This protein binds this small molecule.
Small molecule (SMILES): Cc1ccc(F)cc1Oc1c(C(=O)N2CCNCC2)c2ccnc(Cc3ccccc3)c2n1-c1ccccc1

Binding-site contacts:
Ligand atom C4 contacts residue THR85 of chain 3.B at 3.6 Å.
Ligand atom C52 contacts residue THR85 of chain 3.B at 3.8 Å.
Ligand atom F51 contacts residue ASP38 of chain 3.B at 3.2 Å.
Ligand atom C42 contacts residue TYR83 of chain 3.B at 3.7 Å (hydrophobic).
Ligand atom O37 contacts residue THR85 of chain 3.B at 3.7 Å.
Ligand atom N57 contacts residue ASP38 of chain 3.B at 2.8 Å (salt-bridge).
Ligand atom C3 contacts residue THR85 of chain 3.B at 3.8 Å.
Ligand atom O54 contacts residue SER84 of chain 3.B at 3.7 Å.
Ligand atom C40 contacts residue ASP38 of chain 3.B at 3.7 Å.
Ligand atom C58 contacts residue TYR83 of chain 3.B at 4.0 Å (hydrophobic).
Ligand atom O54 contacts residue THR85 of chain 3.B at 3.2 Å (h-bond).
Ligand atom C39 contacts residue GLY228 of chain 3.B at 3.7 Å.
Ligand atom C47 contacts residue PHE119 of chain 3.B at 3.8 Å (hydrophobic).
Ligand atom C16 contacts residue PRO118 of chain 3.B at 3.7 Å (hydrophobic).
Ligand atom C42 contacts residue VAL127 of chain 3.B at 3.6 Å (hydrophobic).
Ligand atom O54 contacts residue TYR83 of chain 3.B at 3.3 Å.
Ligand atom C6 contacts residue THR85 of chain 3.B at 4.0 Å.
Ligand atom C14 contacts residue GLN19 of chain 3.B at 3.9 Å.
Ligand atom N9 contacts residue THR85 of chain 3.B at 3.7 Å.
Ligand atom C56 contacts residue GLY228 of chain 3.B at 3.5 Å.
Ligand atom C17 contacts residue PRO118 of chain 3.B at 3.8 Å (hydrophobic).
Ligand atom C15 contacts residue GLN19 of chain 3.B at 4.0 Å.
Ligand atom C47 contacts residue TYR83 of chain 3.B at 3.7 Å (hydrophobic).
Ligand atom C31 contacts residue THR85 of chain 3.B at 3.6 Å.
Ligand atom C59 contacts residue SER84 of chain 3.B at 3.6 Å.
Ligand atom C5 contacts residue THR85 of chain 3.B at 3.7 Å.
Ligand atom C55 contacts residue ASP226 of chain 3.B at 3.6 Å.
Ligand atom F51 contacts residue VAL36 of chain 3.B at 3.4 Å.
Ligand atom C11 contacts residue THR85 of chain 3.B at 3.4 Å.
Ligand atom C23 contacts residue SER230 of chain 3.B at 3.9 Å.
Ligand atom C58 contacts residue ASP38 of chain 3.B at 3.1 Å.
Ligand atom C41 contacts residue VAL127 of chain 3.B at 3.4 Å (hydrophobic).
Ligand atom C56 contacts residue ALA229 of chain 3.B at 3.8 Å (hydrophobic).
Ligand atom C41 contacts residue ASP38 of chain 3.B at 3.5 Å.
Ligand atom F51 contacts residue GLY228 of chain 3.B at 3.3 Å.
Ligand atom C10 contacts residue THR85 of chain 3.B at 3.3 Å.
Ligand atom N57 contacts residue ASP226 of chain 3.B at 3.2 Å (salt-bridge).
Ligand atom C30 contacts residue THR85 of chain 3.B at 3.9 Å.
Ligand atom C56 contacts residue ASP38 of chain 3.B at 3.2 Å.
Ligand atom C56 contacts residue ASP226 of chain 3.B at 3.2 Å.

Sequence of chain 3.B:
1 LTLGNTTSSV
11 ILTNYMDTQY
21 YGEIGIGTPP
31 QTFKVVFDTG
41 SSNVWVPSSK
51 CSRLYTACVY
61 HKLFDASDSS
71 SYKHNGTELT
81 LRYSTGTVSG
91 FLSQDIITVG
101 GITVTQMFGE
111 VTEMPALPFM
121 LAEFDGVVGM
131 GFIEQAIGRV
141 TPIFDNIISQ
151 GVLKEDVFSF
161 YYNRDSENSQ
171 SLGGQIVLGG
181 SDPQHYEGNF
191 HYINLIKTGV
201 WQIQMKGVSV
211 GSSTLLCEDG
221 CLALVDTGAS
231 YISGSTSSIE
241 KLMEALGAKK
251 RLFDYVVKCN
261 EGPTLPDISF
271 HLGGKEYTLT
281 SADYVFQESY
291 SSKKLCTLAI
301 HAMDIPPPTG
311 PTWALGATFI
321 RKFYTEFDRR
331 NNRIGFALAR